Binding-site contacts:
Ligand atom C1 contacts residue LEU134 of chain 1.A at 3.6 Å (hydrophobic).
Ligand atom C13 contacts residue LYS33 of chain 1.A at 3.4 Å.
Ligand atom N4 contacts residue ASP145 of chain 1.A at 3.7 Å.
Ligand atom C1 contacts residue ILE10 of chain 1.A at 3.8 Å (hydrophobic).
Ligand atom C9 contacts residue LEU83 of chain 1.A at 3.2 Å (hydrophobic).
Ligand atom O3 contacts residue ASN132 of chain 1.A at 3.2 Å (h-bond).
Ligand atom C4 contacts residue ASP86 of chain 1.A at 3.8 Å.
Ligand atom C10 contacts residue HIS84 of chain 1.A at 3.6 Å.
Ligand atom C11 contacts residue LEU83 of chain 1.A at 3.8 Å (hydrophobic).
Ligand atom N1 contacts residue LEU83 of chain 1.A at 2.8 Å (h-bond).
Ligand atom N2 contacts residue ASP86 of chain 1.A at 3.5 Å (salt-bridge).
Ligand atom C12 contacts residue ALA31 of chain 1.A at 3.6 Å (hydrophobic).
Ligand atom N3 contacts residue GLU81 of chain 1.A at 3.8 Å.
Ligand atom N3 contacts residue LEU134 of chain 1.A at 3.6 Å.
Ligand atom C2 contacts residue ILE10 of chain 1.A at 3.8 Å (hydrophobic).
Ligand atom O3 contacts residue ASP145 of chain 1.A at 3.1 Å (salt-bridge).
Ligand atom C1 contacts residue LEU83 of chain 1.A at 3.7 Å (hydrophobic).
Ligand atom C contacts residue LEU134 of chain 1.A at 3.3 Å (hydrophobic).
Ligand atom N contacts residue LEU134 of chain 1.A at 3.5 Å.
Ligand atom C11 contacts residue ALA31 of chain 1.A at 3.5 Å (hydrophobic).
Ligand atom C13 contacts residue ASP145 of chain 1.A at 2.5 Å.
Ligand atom C17 contacts residue PHE80 of chain 1.A at 3.1 Å (hydrophobic).
Ligand atom N3 contacts residue PHE82 of chain 1.A at 3.8 Å.
Ligand atom C9 contacts residue HIS84 of chain 1.A at 3.8 Å.
Ligand atom N1 contacts residue PHE82 of chain 1.A at 3.8 Å.
Ligand atom N3 contacts residue ALA31 of chain 1.A at 3.8 Å.
Ligand atom O1 contacts residue ASP86 of chain 1.A at 3.2 Å (salt-bridge).
Ligand atom O1 contacts residue LYS89 of chain 1.A at 3.2 Å.
Ligand atom N3 contacts residue LEU83 of chain 1.A at 3.2 Å (h-bond).
Ligand atom N contacts residue ILE10 of chain 1.A at 3.7 Å.
Ligand atom C12 contacts residue LEU134 of chain 1.A at 3.2 Å (hydrophobic).
Ligand atom C3 contacts residue LEU134 of chain 1.A at 3.4 Å (hydrophobic).
Ligand atom C11 contacts residue LEU134 of chain 1.A at 3.4 Å (hydrophobic).
Ligand atom C2 contacts residue LEU83 of chain 1.A at 3.4 Å (hydrophobic).
Ligand atom O2 contacts residue LYS89 of chain 1.A at 3.5 Å (salt-bridge).
Ligand atom O1 contacts residue GLN85 of chain 1.A at 3.8 Å.
Ligand atom C6 contacts residue LYS89 of chain 1.A at 3.8 Å.
Ligand atom N1 contacts residue ILE10 of chain 1.A at 3.6 Å.
Ligand atom O contacts residue LYS89 of chain 1.A at 3.4 Å (salt-bridge).
Ligand atom C11 contacts residue GLU81 of chain 1.A at 3.1 Å.

Sequence of chain 1.A:
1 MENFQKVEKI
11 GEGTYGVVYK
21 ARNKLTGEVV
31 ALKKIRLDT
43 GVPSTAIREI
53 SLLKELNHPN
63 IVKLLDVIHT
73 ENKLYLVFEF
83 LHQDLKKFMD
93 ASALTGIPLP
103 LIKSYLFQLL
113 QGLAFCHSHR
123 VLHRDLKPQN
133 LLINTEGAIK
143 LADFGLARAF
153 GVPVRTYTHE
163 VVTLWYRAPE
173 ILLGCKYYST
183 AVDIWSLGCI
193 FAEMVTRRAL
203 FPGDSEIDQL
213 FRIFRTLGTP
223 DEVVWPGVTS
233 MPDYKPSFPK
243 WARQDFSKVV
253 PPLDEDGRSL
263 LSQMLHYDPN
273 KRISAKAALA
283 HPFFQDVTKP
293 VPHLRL

The small molecule below binds the protein below.
Small molecule (SMILES): COCCNS(=O)(=O)c1ccc(Nc2nccc(-c3sc(=O)n(C)c3C)n2)cc1